This protein binds this small molecule.
Small molecule (SMILES): Cc1ncc(NC(=O)c2cccc(C(F)(F)F)c2)cc1-c1cnc(OC2CCOCC2)c(N2CCOCC2)c1

Sequence of chain 1.B:
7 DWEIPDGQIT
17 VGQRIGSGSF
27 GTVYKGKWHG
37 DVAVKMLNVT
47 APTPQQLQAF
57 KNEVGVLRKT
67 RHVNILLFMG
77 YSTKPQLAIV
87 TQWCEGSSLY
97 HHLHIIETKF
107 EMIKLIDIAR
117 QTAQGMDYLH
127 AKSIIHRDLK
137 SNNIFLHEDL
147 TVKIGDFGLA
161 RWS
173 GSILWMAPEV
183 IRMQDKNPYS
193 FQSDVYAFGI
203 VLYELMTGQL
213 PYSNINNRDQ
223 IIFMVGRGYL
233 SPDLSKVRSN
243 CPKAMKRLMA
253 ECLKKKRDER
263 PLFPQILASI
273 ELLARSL

Binding-site contacts:
Ligand atom C22 contacts residue ASP152 of chain 1.B at 3.5 Å.
Ligand atom C3 contacts residue ASP152 of chain 1.B at 3.6 Å.
Ligand atom N6 contacts residue THR87 of chain 1.B at 3.5 Å.
Ligand atom C18 contacts residue CYS90 of chain 1.B at 3.7 Å (hydrophobic).
Ligand atom C10 contacts residue PHE153 of chain 1.B at 3.7 Å (hydrophobic).
Ligand atom C15 contacts residue LEU72 of chain 1.B at 3.7 Å (hydrophobic).
Ligand atom C18 contacts residue TRP89 of chain 1.B at 3.7 Å (hydrophobic).
Ligand atom C11 contacts residue PHE153 of chain 1.B at 3.6 Å (hydrophobic).
Ligand atom C23 contacts residue ASP152 of chain 1.B at 3.7 Å.
Ligand atom C13 contacts residue PHE153 of chain 1.B at 3.6 Å (hydrophobic).
Ligand atom C5 contacts residue GLU59 of chain 1.B at 3.5 Å.
Ligand atom C24 contacts residue GLU59 of chain 1.B at 3.3 Å.
Ligand atom C8 contacts residue PHE153 of chain 1.B at 3.7 Å (hydrophobic).
Ligand atom C28 contacts residue LEU63 of chain 1.B at 3.7 Å (hydrophobic).
Ligand atom N12 contacts residue VAL29 of chain 1.B at 3.7 Å.
Ligand atom F31 contacts residue TRP162 of chain 1.B at 3.5 Å.
Ligand atom C5 contacts residue ILE85 of chain 1.B at 3.5 Å (hydrophobic).
Ligand atom N21 contacts residue ASP152 of chain 1.B at 3.7 Å.
Ligand atom C16 contacts residue CYS90 of chain 1.B at 3.5 Å (hydrophobic).
Ligand atom N12 contacts residue PHE153 of chain 1.B at 3.5 Å.
Ligand atom C23 contacts residue LEU63 of chain 1.B at 3.7 Å (hydrophobic).
Ligand atom F33 contacts residue HIS132 of chain 1.B at 3.7 Å.
Ligand atom N6 contacts residue ILE85 of chain 1.B at 3.5 Å.
Ligand atom F32 contacts residue ILE71 of chain 1.B at 3.7 Å.
Ligand atom C28 contacts residue ASP152 of chain 1.B at 3.5 Å.
Ligand atom C4 contacts residue GLU59 of chain 1.B at 3.4 Å.
Ligand atom O29 contacts residue GLY151 of chain 1.B at 3.5 Å.
Ligand atom C7 contacts residue LYS41 of chain 1.B at 3.6 Å.
Ligand atom C35 contacts residue ILE21 of chain 1.B at 3.6 Å (hydrophobic).
Ligand atom C7 contacts residue THR87 of chain 1.B at 3.7 Å.
Ligand atom C7 contacts residue ALA39 of chain 1.B at 3.7 Å (hydrophobic).
Ligand atom C19 contacts residue TRP89 of chain 1.B at 3.7 Å (hydrophobic).
Ligand atom F33 contacts residue GLY151 of chain 1.B at 3.4 Å.
Ligand atom C26 contacts residue TRP162 of chain 1.B at 3.2 Å (hydrophobic).
Ligand atom O29 contacts residue ASP152 of chain 1.B at 3.0 Å (salt-bridge).
Ligand atom C13 contacts residue VAL29 of chain 1.B at 3.7 Å (hydrophobic).
Ligand atom N21 contacts residue GLU59 of chain 1.B at 2.9 Å (salt-bridge).
Ligand atom C25 contacts residue TRP162 of chain 1.B at 3.3 Å (hydrophobic).
Ligand atom C1 contacts residue THR87 of chain 1.B at 3.7 Å.
Ligand atom O17 contacts residue CYS90 of chain 1.B at 2.8 Å (h-bond).